This small molecule binds to this protein.
Small molecule (SMILES): CC(=O)N[C@@H]1[C@@H](O)[C@H](O)[C@@H](CO)O[C@H]1O

Sequence of chain 2.D:
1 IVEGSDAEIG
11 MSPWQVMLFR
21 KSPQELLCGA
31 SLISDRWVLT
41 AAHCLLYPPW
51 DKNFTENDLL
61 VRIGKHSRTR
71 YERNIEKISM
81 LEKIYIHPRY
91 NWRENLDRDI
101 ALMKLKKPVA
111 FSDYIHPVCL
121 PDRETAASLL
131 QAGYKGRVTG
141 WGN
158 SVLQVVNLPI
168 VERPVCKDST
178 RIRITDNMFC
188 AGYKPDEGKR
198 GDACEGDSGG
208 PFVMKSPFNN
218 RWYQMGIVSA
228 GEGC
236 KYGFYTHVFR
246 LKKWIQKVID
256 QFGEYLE

Binding-site contacts:
Ligand atom O5 contacts residue ASN53 of chain 2.D at 2.3 Å (h-bond).
Ligand atom C4 contacts residue ASN53 of chain 2.D at 4.3 Å.
Ligand atom C7 contacts residue ASN53 of chain 2.D at 4.1 Å.
Ligand atom O7 contacts residue ASN53 of chain 2.D at 4.4 Å.
Ligand atom C2 contacts residue ASN53 of chain 2.D at 2.6 Å.
Ligand atom C1 contacts residue ASN53 of chain 2.D at 1.4 Å.
Ligand atom C5 contacts residue ASN53 of chain 2.D at 3.6 Å.
Ligand atom C3 contacts residue ASN53 of chain 2.D at 3.9 Å.
Ligand atom N2 contacts residue ASN53 of chain 2.D at 3.2 Å (h-bond).
Ligand atom C8 contacts residue LEU46 of chain 2.D at 4.4 Å (hydrophobic).